Sequence of chain 1.A:
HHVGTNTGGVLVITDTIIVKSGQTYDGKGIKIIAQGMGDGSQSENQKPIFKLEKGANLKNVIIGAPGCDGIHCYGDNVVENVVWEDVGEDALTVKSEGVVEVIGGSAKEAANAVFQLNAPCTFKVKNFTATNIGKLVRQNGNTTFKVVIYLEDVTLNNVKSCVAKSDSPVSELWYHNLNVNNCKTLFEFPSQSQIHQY

The small molecule below binds the protein below.
Small molecule (SMILES): O=C(O)[C@H]1O[C@H](O[C@@H]2[C@H](O)[C@@H](O)[C@@H](O[C@@H]3[C@H](O)[C@@H](O)[C@@H](O)O[C@@H]3C(=O)O)O[C@@H]2C(=O)O)[C@H](O)[C@@H](O)[C@H]1O

Binding-site contacts:
Ligand atom O4 contacts residue MRD1 of chain 1.M at 2.7 Å (h-bond).
Ligand atom O6B contacts residue MRD1 of chain 1.M at 3.4 Å.
Ligand atom C6 contacts residue ARG144 of chain 1.A at 3.5 Å.
Ligand atom O3 contacts residue MRD1 of chain 1.M at 3.4 Å (h-bond).
Ligand atom C1 contacts residue CA1 of chain 1.F at 3.4 Å.
Ligand atom C5 contacts residue CA1 of chain 1.F at 3.3 Å.
Ligand atom O6B contacts residue CA1 of chain 1.F at 2.3 Å.
Ligand atom C6 contacts residue GLU50 of chain 1.A at 3.2 Å.
Ligand atom O5 contacts residue CA1 of chain 1.F at 2.4 Å.
Ligand atom O6A contacts residue ASN118 of chain 1.A at 3.6 Å.
Ligand atom O6A contacts residue ASP96 of chain 1.A at 3.1 Å (salt-bridge).
Ligand atom O2 contacts residue GLY147 of chain 1.A at 3.2 Å.
Ligand atom C4 contacts residue MRD1 of chain 1.M at 3.2 Å.
Ligand atom C1 contacts residue ASN118 of chain 1.A at 3.5 Å.
Ligand atom O3 contacts residue GLN122 of chain 1.A at 3.0 Å (h-bond).
Ligand atom C6 contacts residue ASN118 of chain 1.A at 3.3 Å.
Ligand atom O6A contacts residue ARG144 of chain 1.A at 2.8 Å (salt-bridge).
Ligand atom C6 contacts residue CA1 of chain 1.F at 3.2 Å.
Ligand atom O2 contacts residue ARG144 of chain 1.A at 3.4 Å (salt-bridge).
Ligand atom O6B contacts residue GLN122 of chain 1.A at 3.5 Å.
Ligand atom O6A contacts residue GLU50 of chain 1.A at 3.0 Å (salt-bridge).
Ligand atom O3 contacts residue ASN146 of chain 1.A at 2.8 Å (h-bond).
Ligand atom O6B contacts residue ASN124 of chain 1.A at 2.9 Å (h-bond).
Ligand atom O6A contacts residue LYS141 of chain 1.A at 3.0 Å (salt-bridge).
Ligand atom O6A contacts residue CA1 of chain 1.F at 2.3 Å.
Ligand atom O6A contacts residue CA1 of chain 1.E at 3.1 Å.
Ligand atom O6A contacts residue GLU95 of chain 1.A at 3.0 Å (salt-bridge).
Ligand atom O5 contacts residue GLU50 of chain 1.A at 3.1 Å (salt-bridge).
Ligand atom C3 contacts residue ASN146 of chain 1.A at 3.6 Å.
Ligand atom O3 contacts residue GLY147 of chain 1.A at 3.0 Å (h-bond).
Ligand atom O6A contacts residue CA1 of chain 1.G at 2.6 Å.
Ligand atom O6B contacts residue GLU50 of chain 1.A at 3.1 Å (salt-bridge).
Ligand atom C1 contacts residue GLU50 of chain 1.A at 3.2 Å.
Ligand atom O5 contacts residue LYS141 of chain 1.A at 3.2 Å (salt-bridge).
Ligand atom O6B contacts residue CA1 of chain 1.E at 2.4 Å.
Ligand atom C6 contacts residue CA1 of chain 1.G at 3.6 Å.
Ligand atom O6B contacts residue ASN118 of chain 1.A at 3.1 Å (h-bond).
Ligand atom O6B contacts residue ARG144 of chain 1.A at 2.9 Å (salt-bridge).
Ligand atom C6 contacts residue CA1 of chain 1.E at 3.0 Å.
Ligand atom O6B contacts residue GLU95 of chain 1.A at 3.1 Å (salt-bridge).